Sequence of chain 1.B:
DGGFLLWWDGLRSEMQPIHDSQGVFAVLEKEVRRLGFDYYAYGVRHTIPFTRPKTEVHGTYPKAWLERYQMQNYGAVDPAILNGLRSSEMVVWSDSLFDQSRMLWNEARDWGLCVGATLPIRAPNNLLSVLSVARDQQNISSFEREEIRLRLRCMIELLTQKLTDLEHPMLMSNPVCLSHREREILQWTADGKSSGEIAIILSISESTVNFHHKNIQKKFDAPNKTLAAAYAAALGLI

Binding-site contacts:
Ligand atom C19 contacts residue LEU69 of chain 1.B at 3.8 Å (hydrophobic).
Ligand atom C07 contacts residue ALA44 of chain 1.B at 4.0 Å (hydrophobic).
Ligand atom O10 contacts residue TYR72 of chain 1.B at 3.7 Å.
Ligand atom C16 contacts residue LEU116 of chain 1.B at 3.8 Å (hydrophobic).
Ligand atom C12 contacts residue TRP96 of chain 1.B at 3.7 Å (hydrophobic).
Ligand atom C04 contacts residue ALA44 of chain 1.B at 4.0 Å (hydrophobic).
Ligand atom C07 contacts residue VAL60 of chain 1.B at 3.4 Å (hydrophobic).
Ligand atom BR1 contacts residue LEU69 of chain 1.B at 2.9 Å.
Ligand atom C04 contacts residue TYR72 of chain 1.B at 3.6 Å (hydrophobic).
Ligand atom S15 contacts residue ALA111 of chain 1.B at 3.7 Å.
Ligand atom C03 contacts residue HIS61 of chain 1.B at 4.0 Å.
Ligand atom C04 contacts residue VAL60 of chain 1.B at 3.7 Å (hydrophobic).
Ligand atom S15 contacts residue LEU116 of chain 1.B at 3.8 Å.
Ligand atom C09 contacts residue TYR72 of chain 1.B at 4.0 Å (hydrophobic).
Ligand atom C03 contacts residue VAL60 of chain 1.B at 3.6 Å (hydrophobic).
Ligand atom S15 contacts residue TYR72 of chain 1.B at 3.9 Å.
Ligand atom C13 contacts residue ASP81 of chain 1.B at 3.5 Å.
Ligand atom C16 contacts residue TYR72 of chain 1.B at 3.2 Å (hydrophobic).
Ligand atom C06 contacts residue ALA44 of chain 1.B at 3.9 Å (hydrophobic).
Ligand atom C06 contacts residue TYR72 of chain 1.B at 3.6 Å (hydrophobic).
Ligand atom O17 contacts residue TYR72 of chain 1.B at 2.8 Å (h-bond).
Ligand atom O10 contacts residue ASP81 of chain 1.B at 3.0 Å (salt-bridge).
Ligand atom C08 contacts residue SER135 of chain 1.B at 3.4 Å.
Ligand atom C02 contacts residue LEU69 of chain 1.B at 3.3 Å (hydrophobic).
Ligand atom C14 contacts residue PHE101 of chain 1.B at 3.4 Å (hydrophobic).
Ligand atom C20 contacts residue LEU69 of chain 1.B at 3.2 Å (hydrophobic).
Ligand atom S15 contacts residue LEU107 of chain 1.B at 3.9 Å.
Ligand atom C18 contacts residue TYR72 of chain 1.B at 2.6 Å (hydrophobic).
Ligand atom C19 contacts residue TYR72 of chain 1.B at 3.1 Å (hydrophobic).
Ligand atom O05 contacts residue ALA44 of chain 1.B at 3.2 Å.
Ligand atom BR1 contacts residue GLY62 of chain 1.B at 3.4 Å.
Ligand atom C06 contacts residue VAL60 of chain 1.B at 3.7 Å (hydrophobic).
Ligand atom C09 contacts residue ASP81 of chain 1.B at 3.8 Å.
Ligand atom O05 contacts residue VAL60 of chain 1.B at 3.0 Å.
Ligand atom O10 contacts residue ILE84 of chain 1.B at 3.9 Å.
Ligand atom C19 contacts residue TRP68 of chain 1.B at 3.7 Å (hydrophobic).
Ligand atom O17 contacts residue TRP68 of chain 1.B at 3.3 Å (h-bond).
Ligand atom N11 contacts residue TYR72 of chain 1.B at 4.0 Å.
Ligand atom C13 contacts residue PHE101 of chain 1.B at 3.8 Å (hydrophobic).
Ligand atom O17 contacts residue LEU116 of chain 1.B at 3.5 Å.

This small molecule binds to this protein.
Small molecule (SMILES): O=C(CCCOc1cccc(Br)c1)N[C@H]1CCSC1=O